The protein below binds the small molecule below.
Small molecule (SMILES): CC(=O)N[C@@H]1[C@@H](O)[C@H](O)[C@@H](CO)O[C@H]1O

Binding-site contacts:
Ligand atom C4 contacts residue ASN343 of chain 1.A at 4.3 Å.
Ligand atom C8 contacts residue PHE342 of chain 1.A at 3.7 Å (hydrophobic).
Ligand atom C5 contacts residue ASN343 of chain 1.A at 3.7 Å.
Ligand atom N2 contacts residue GLY339 of chain 1.A at 3.6 Å.
Ligand atom C8 contacts residue ASN343 of chain 1.A at 4.4 Å.
Ligand atom O7 contacts residue ASN343 of chain 1.A at 3.5 Å (h-bond).
Ligand atom C3 contacts residue ASN343 of chain 1.A at 3.9 Å.
Ligand atom C1 contacts residue ASN343 of chain 1.A at 1.5 Å.
Ligand atom C7 contacts residue ASN343 of chain 1.A at 3.4 Å.
Ligand atom C7 contacts residue PHE342 of chain 1.A at 4.5 Å (hydrophobic).
Ligand atom C8 contacts residue PHE338 of chain 1.A at 4.0 Å (hydrophobic).
Ligand atom C8 contacts residue LEU368 of chain 1.A at 3.8 Å (hydrophobic).
Ligand atom C2 contacts residue ASN343 of chain 1.A at 2.6 Å.
Ligand atom N2 contacts residue ASN343 of chain 1.A at 2.9 Å (h-bond).
Ligand atom O3 contacts residue GLY339 of chain 1.A at 4.2 Å.
Ligand atom O5 contacts residue ASN343 of chain 1.A at 2.5 Å (h-bond).
Ligand atom C8 contacts residue GLY339 of chain 1.A at 4.2 Å.
Ligand atom C7 contacts residue GLY339 of chain 1.A at 4.4 Å.
Ligand atom C2 contacts residue GLY339 of chain 1.A at 4.4 Å.

Sequence of chain 1.A:
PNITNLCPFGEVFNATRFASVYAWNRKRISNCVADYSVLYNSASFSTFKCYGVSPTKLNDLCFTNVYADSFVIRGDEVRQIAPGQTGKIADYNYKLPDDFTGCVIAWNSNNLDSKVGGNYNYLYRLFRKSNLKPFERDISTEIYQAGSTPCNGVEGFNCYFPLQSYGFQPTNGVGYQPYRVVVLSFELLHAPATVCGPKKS